Sequence of chain 1.B:
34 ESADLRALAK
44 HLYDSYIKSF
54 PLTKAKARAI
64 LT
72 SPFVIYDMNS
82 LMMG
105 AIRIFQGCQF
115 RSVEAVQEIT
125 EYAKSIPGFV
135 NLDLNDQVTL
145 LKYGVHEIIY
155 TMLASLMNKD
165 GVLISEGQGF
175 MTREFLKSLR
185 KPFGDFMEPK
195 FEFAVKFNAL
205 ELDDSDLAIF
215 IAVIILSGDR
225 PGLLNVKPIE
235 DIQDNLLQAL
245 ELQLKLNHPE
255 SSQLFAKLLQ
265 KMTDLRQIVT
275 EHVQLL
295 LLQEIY

Binding-site contacts:
Ligand atom CAP contacts residue MET175 of chain 1.B at 3.5 Å (hydrophobic).
Ligand atom OAM contacts residue SER169 of chain 1.B at 3.5 Å (h-bond).
Ligand atom OAU contacts residue ARG107 of chain 1.B at 3.4 Å (salt-bridge).
Ligand atom CAI contacts residue ILE168 of chain 1.B at 4.0 Å (hydrophobic).
Ligand atom CAD contacts residue ILE108 of chain 1.B at 3.7 Å (hydrophobic).
Ligand atom CAH contacts residue GLY111 of chain 1.B at 4.1 Å.
Ligand atom CAC contacts residue CYS112 of chain 1.B at 4.1 Å (hydrophobic).
Ligand atom CAE contacts residue ILE108 of chain 1.B at 3.6 Å (hydrophobic).
Ligand atom CAL contacts residue GLY111 of chain 1.B at 3.5 Å.
Ligand atom CAJ contacts residue GLY111 of chain 1.B at 4.2 Å.
Ligand atom CAR contacts residue MET175 of chain 1.B at 4.3 Å (hydrophobic).
Ligand atom CAF contacts residue CYS112 of chain 1.B at 4.1 Å (hydrophobic).
Ligand atom CAE contacts residue CYS112 of chain 1.B at 3.9 Å (hydrophobic).
Ligand atom CAT contacts residue GLY111 of chain 1.B at 4.1 Å.
Ligand atom CAQ contacts residue LEU82 of chain 1.B at 4.2 Å (hydrophobic).
Ligand atom CAA contacts residue ILE168 of chain 1.B at 3.6 Å (hydrophobic).
Ligand atom CAP contacts residue ILE168 of chain 1.B at 4.1 Å (hydrophobic).
Ligand atom CAL contacts residue ILE108 of chain 1.B at 4.2 Å (hydrophobic).
Ligand atom CAS contacts residue ARG107 of chain 1.B at 4.0 Å.
Ligand atom CAD contacts residue CYS112 of chain 1.B at 3.7 Å (hydrophobic).
Ligand atom OAM contacts residue ILE168 of chain 1.B at 3.3 Å.
Ligand atom BRAG contacts residue LEU180 of chain 1.B at 4.3 Å.
Ligand atom CAR contacts residue ILE108 of chain 1.B at 3.6 Å (hydrophobic).
Ligand atom CAF contacts residue ILE168 of chain 1.B at 4.2 Å (hydrophobic).
Ligand atom CAR contacts residue LEU82 of chain 1.B at 3.5 Å (hydrophobic).
Ligand atom CAJ contacts residue SER169 of chain 1.B at 4.0 Å.
Ligand atom CAQ contacts residue ILE168 of chain 1.B at 4.3 Å (hydrophobic).
Ligand atom BRAG contacts residue MET191 of chain 1.B at 3.4 Å.
Ligand atom CAL contacts residue CYS112 of chain 1.B at 3.8 Å (hydrophobic).
Ligand atom OAN contacts residue SER169 of chain 1.B at 3.1 Å (h-bond).
Ligand atom CAH contacts residue CYS112 of chain 1.B at 4.1 Å (hydrophobic).
Ligand atom CAQ contacts residue MET175 of chain 1.B at 3.2 Å (hydrophobic).
Ligand atom OAU contacts residue ILE108 of chain 1.B at 4.0 Å.
Ligand atom CAT contacts residue ARG107 of chain 1.B at 3.9 Å.
Ligand atom OAK contacts residue GLY111 of chain 1.B at 3.8 Å.
Ligand atom CAB contacts residue ILE168 of chain 1.B at 3.9 Å (hydrophobic).
Ligand atom CAS contacts residue ILE108 of chain 1.B at 3.8 Å (hydrophobic).
Ligand atom CAT contacts residue ILE108 of chain 1.B at 4.0 Å (hydrophobic).
Ligand atom CAQ contacts residue ILE76 of chain 1.B at 4.3 Å (hydrophobic).
Ligand atom CAQ contacts residue ILE108 of chain 1.B at 4.2 Å (hydrophobic).

A small-molecule ligand and the protein it binds are described below.
Small molecule (SMILES): O=C1O[C@H](c2cccc(O)c2)C(c2ccc(Br)cc2)=C1O